Sequence of chain 1.A:
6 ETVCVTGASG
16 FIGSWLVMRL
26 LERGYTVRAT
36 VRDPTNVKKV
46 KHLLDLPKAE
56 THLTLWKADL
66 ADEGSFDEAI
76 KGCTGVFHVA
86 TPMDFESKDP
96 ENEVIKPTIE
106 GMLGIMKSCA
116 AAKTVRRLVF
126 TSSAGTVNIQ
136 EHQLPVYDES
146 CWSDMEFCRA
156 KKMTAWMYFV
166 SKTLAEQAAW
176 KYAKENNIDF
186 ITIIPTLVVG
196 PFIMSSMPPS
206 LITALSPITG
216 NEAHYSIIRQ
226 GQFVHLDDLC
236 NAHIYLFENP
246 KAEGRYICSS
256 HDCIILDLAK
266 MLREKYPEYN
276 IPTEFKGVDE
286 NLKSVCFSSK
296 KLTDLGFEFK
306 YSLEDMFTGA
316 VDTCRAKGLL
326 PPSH

This protein binds this small molecule.
Small molecule (SMILES): O=C1C[C@@H](c2ccc(O)c(O)c2)Oc2cc(O)cc(O)c21

Binding-site contacts:
Ligand atom C1 contacts residue SER205 of chain 1.A at 3.9 Å.
Ligand atom O23 contacts residue ILE134 of chain 1.A at 3.4 Å.
Ligand atom O24 contacts residue ASN133 of chain 1.A at 3.0 Å (h-bond).
Ligand atom C5 contacts residue ILE222 of chain 1.A at 3.9 Å (hydrophobic).
Ligand atom O29 contacts residue PHE90 of chain 1.A at 3.7 Å.
Ligand atom C18 contacts residue ALA129 of chain 1.A at 3.9 Å (hydrophobic).
Ligand atom C10 contacts residue THR191 of chain 1.A at 3.9 Å.
Ligand atom O30 contacts residue TYR163 of chain 1.A at 3.1 Å (h-bond).
Ligand atom C17 contacts residue ASN133 of chain 1.A at 3.9 Å.
Ligand atom C14 contacts residue ILE222 of chain 1.A at 3.9 Å (hydrophobic).
Ligand atom O24 contacts residue GLN227 of chain 1.A at 2.5 Å (h-bond).
Ligand atom C5 contacts residue LEU192 of chain 1.A at 3.5 Å (hydrophobic).
Ligand atom C16 contacts residue GLN227 of chain 1.A at 3.3 Å.
Ligand atom C6 contacts residue THR208 of chain 1.A at 3.4 Å.
Ligand atom C2 contacts residue TYR163 of chain 1.A at 3.9 Å (hydrophobic).
Ligand atom O29 contacts residue THR208 of chain 1.A at 2.5 Å (h-bond).
Ligand atom O30 contacts residue NAP1 of chain 1.C at 3.2 Å.
Ligand atom C4 contacts residue LEU192 of chain 1.A at 3.6 Å (hydrophobic).
Ligand atom C10 contacts residue SER128 of chain 1.A at 3.8 Å.
Ligand atom C17 contacts residue ALA129 of chain 1.A at 3.8 Å (hydrophobic).
Ligand atom C9 contacts residue TYR163 of chain 1.A at 3.9 Å (hydrophobic).
Ligand atom C9 contacts residue NAP1 of chain 1.C at 3.2 Å.
Ligand atom O24 contacts residue PHE292 of chain 1.A at 3.9 Å.
Ligand atom C6 contacts residue SER205 of chain 1.A at 3.9 Å.
Ligand atom C18 contacts residue ASN133 of chain 1.A at 3.5 Å.
Ligand atom O29 contacts residue SER205 of chain 1.A at 3.7 Å.
Ligand atom O29 contacts residue PRO204 of chain 1.A at 3.3 Å (h-bond).
Ligand atom O13 contacts residue SER128 of chain 1.A at 3.1 Å (h-bond).
Ligand atom C15 contacts residue LEU192 of chain 1.A at 3.8 Å (hydrophobic).
Ligand atom C10 contacts residue NAP1 of chain 1.C at 3.6 Å.
Ligand atom C6 contacts residue PHE90 of chain 1.A at 3.9 Å (hydrophobic).
Ligand atom O23 contacts residue ALA129 of chain 1.A at 3.9 Å.
Ligand atom C17 contacts residue GLN227 of chain 1.A at 3.3 Å.
Ligand atom O12 contacts residue LEU192 of chain 1.A at 3.7 Å.
Ligand atom C5 contacts residue THR208 of chain 1.A at 3.4 Å.
Ligand atom O23 contacts residue ASN133 of chain 1.A at 2.5 Å (h-bond).
Ligand atom O12 contacts residue ILE222 of chain 1.A at 3.4 Å.
Ligand atom C9 contacts residue SER128 of chain 1.A at 3.8 Å.
Ligand atom O13 contacts residue NAP1 of chain 1.C at 2.9 Å.
Ligand atom O13 contacts residue TYR163 of chain 1.A at 2.8 Å (h-bond).